Binding-site contacts:
Ligand atom SE1 contacts residue GLN986 of chain 1.B at 3.6 Å.
Ligand atom C21 contacts residue PHE339 of chain 1.B at 3.3 Å (hydrophobic).
Ligand atom N24 contacts residue GLN986 of chain 1.B at 3.1 Å (h-bond).
Ligand atom C29 contacts residue MET295 of chain 1.B at 3.5 Å (hydrophobic).
Ligand atom SE1 contacts residue MET295 of chain 1.B at 3.6 Å.
Ligand atom C33 contacts residue PHE299 of chain 1.B at 3.6 Å (hydrophobic).
Ligand atom SE3 contacts residue PHE339 of chain 1.B at 3.4 Å.
Ligand atom SE1 contacts residue PHE299 of chain 1.B at 3.9 Å.
Ligand atom N23 contacts residue GLN721 of chain 1.B at 4.0 Å.
Ligand atom C30 contacts residue MET295 of chain 1.B at 3.7 Å (hydrophobic).
Ligand atom O26 contacts residue ALA983 of chain 1.B at 3.2 Å.
Ligand atom N22 contacts residue GLN986 of chain 1.B at 3.6 Å.
Ligand atom C32 contacts residue LEU720 of chain 1.B at 3.8 Å (hydrophobic).
Ligand atom C29 contacts residue PHE299 of chain 1.B at 3.7 Å (hydrophobic).
Ligand atom C07 contacts residue PHE299 of chain 1.B at 3.5 Å (hydrophobic).
Ligand atom SE2 contacts residue PHE724 of chain 1.B at 3.7 Å.
Ligand atom C36 contacts residue LEU335 of chain 1.B at 3.5 Å (hydrophobic).
Ligand atom C07 contacts residue VAL987 of chain 1.B at 3.9 Å (hydrophobic).
Ligand atom O25 contacts residue GLN986 of chain 1.B at 2.9 Å (h-bond).
Ligand atom C35 contacts residue TYR306 of chain 1.B at 3.5 Å (hydrophobic).
Ligand atom N23 contacts residue GLN986 of chain 1.B at 4.0 Å.
Ligand atom C14 contacts residue PHE724 of chain 1.B at 3.9 Å (hydrophobic).
Ligand atom C08 contacts residue PHE299 of chain 1.B at 3.6 Å (hydrophobic).
Ligand atom C09 contacts residue GLN986 of chain 1.B at 3.3 Å.
Ligand atom C32 contacts residue GLN721 of chain 1.B at 3.2 Å.
Ligand atom C31 contacts residue GLN721 of chain 1.B at 3.7 Å.
Ligand atom C01 contacts residue GLN986 of chain 1.B at 3.8 Å.
Ligand atom C11 contacts residue GLN721 of chain 1.B at 3.1 Å.
Ligand atom C35 contacts residue ILE302 of chain 1.B at 3.6 Å (hydrophobic).
Ligand atom C12 contacts residue GLN721 of chain 1.B at 3.1 Å.
Ligand atom SE2 contacts residue TYR303 of chain 1.B at 3.8 Å.
Ligand atom N24 contacts residue PHE299 of chain 1.B at 3.9 Å.
Ligand atom C05 contacts residue GLN986 of chain 1.B at 3.9 Å.
Ligand atom C02 contacts residue GLN986 of chain 1.B at 3.6 Å.
Ligand atom O26 contacts residue GLN986 of chain 1.B at 3.0 Å (h-bond).
Ligand atom C08 contacts residue GLN986 of chain 1.B at 3.5 Å.
Ligand atom N10 contacts residue PHE299 of chain 1.B at 3.9 Å.
Ligand atom C32 contacts residue TYR303 of chain 1.B at 3.4 Å (hydrophobic).
Ligand atom SE2 contacts residue GLN721 of chain 1.B at 3.1 Å.
Ligand atom C31 contacts residue TYR303 of chain 1.B at 3.8 Å (hydrophobic).

A protein and the small-molecule ligand that binds it are described below.
Small molecule (SMILES): CC(C)[C@@H]1NC(=O)c2c[se]c(n2)[C@H](C(C)C)NC(=O)c2c[se]c(n2)[C@H](C(C)C)NC(=O)c2c[se]c1n2

Sequence of chain 1.B:
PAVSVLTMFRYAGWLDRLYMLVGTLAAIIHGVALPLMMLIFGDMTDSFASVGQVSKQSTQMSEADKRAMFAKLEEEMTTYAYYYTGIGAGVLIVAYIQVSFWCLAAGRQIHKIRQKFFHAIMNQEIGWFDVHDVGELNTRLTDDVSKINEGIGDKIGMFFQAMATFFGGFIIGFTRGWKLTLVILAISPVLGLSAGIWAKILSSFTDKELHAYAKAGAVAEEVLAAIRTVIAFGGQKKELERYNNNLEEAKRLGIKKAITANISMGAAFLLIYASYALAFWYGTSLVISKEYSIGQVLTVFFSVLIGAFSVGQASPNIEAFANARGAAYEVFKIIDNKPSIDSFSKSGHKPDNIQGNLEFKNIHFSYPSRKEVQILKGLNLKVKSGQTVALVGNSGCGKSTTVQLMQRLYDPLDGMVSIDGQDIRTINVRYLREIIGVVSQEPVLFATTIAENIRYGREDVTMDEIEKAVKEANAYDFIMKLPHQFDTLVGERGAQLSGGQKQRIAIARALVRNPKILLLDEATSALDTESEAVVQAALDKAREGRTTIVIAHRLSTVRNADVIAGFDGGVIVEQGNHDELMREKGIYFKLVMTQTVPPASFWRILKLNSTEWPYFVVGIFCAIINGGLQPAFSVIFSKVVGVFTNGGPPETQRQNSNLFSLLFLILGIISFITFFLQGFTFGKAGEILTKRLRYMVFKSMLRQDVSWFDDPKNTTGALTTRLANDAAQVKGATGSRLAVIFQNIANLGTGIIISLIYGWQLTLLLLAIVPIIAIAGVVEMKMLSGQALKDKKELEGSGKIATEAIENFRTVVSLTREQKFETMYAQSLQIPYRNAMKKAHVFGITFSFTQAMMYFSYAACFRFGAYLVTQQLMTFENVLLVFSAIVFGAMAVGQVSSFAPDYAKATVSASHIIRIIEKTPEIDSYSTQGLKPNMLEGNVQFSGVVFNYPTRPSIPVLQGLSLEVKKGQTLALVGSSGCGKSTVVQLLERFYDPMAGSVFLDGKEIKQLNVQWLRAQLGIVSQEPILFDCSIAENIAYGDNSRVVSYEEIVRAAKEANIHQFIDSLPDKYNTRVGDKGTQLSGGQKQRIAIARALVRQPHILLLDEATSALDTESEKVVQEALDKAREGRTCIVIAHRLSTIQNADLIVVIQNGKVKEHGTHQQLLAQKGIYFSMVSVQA